The protein below binds the small molecule below.
Small molecule (SMILES): CNc1nc(Cl)nc2c1cnn2C

Binding-site contacts:
Ligand atom N4 contacts residue TYR109 of chain 1.B at 4.0 Å.
Ligand atom N3 contacts residue ILE280 of chain 1.B at 3.2 Å.
Ligand atom N4 contacts residue LEU263 of chain 1.B at 3.4 Å.
Ligand atom N4 contacts residue PHE316 of chain 1.B at 4.1 Å.
Ligand atom C6 contacts residue TYR109 of chain 1.B at 3.8 Å (hydrophobic).
Ligand atom C4 contacts residue GLN313 of chain 1.B at 4.1 Å.
Ligand atom C4 contacts residue GLN266 of chain 1.B at 4.4 Å.
Ligand atom CL contacts residue ILE280 of chain 1.B at 3.6 Å.
Ligand atom CL contacts residue GLN313 of chain 1.B at 3.3 Å.
Ligand atom C1 contacts residue PHE316 of chain 1.B at 3.5 Å (hydrophobic).
Ligand atom C6 contacts residue LEU263 of chain 1.B at 4.0 Å (hydrophobic).
Ligand atom N1 contacts residue PHE284 of chain 1.B at 4.0 Å.
Ligand atom N contacts residue PHE284 of chain 1.B at 4.1 Å.
Ligand atom C1 contacts residue ILE280 of chain 1.B at 4.5 Å (hydrophobic).
Ligand atom N1 contacts residue PHE316 of chain 1.B at 3.7 Å.
Ligand atom C5 contacts residue PHE316 of chain 1.B at 3.5 Å (hydrophobic).
Ligand atom C5 contacts residue ILE280 of chain 1.B at 3.8 Å (hydrophobic).
Ligand atom C5 contacts residue LEU263 of chain 1.B at 4.2 Å (hydrophobic).
Ligand atom C2 contacts residue MET301 of chain 1.B at 4.0 Å (hydrophobic).
Ligand atom CL contacts residue ILE276 of chain 1.B at 4.0 Å.
Ligand atom C contacts residue PHE316 of chain 1.B at 3.5 Å (hydrophobic).
Ligand atom N contacts residue PHE316 of chain 1.B at 3.5 Å.
Ligand atom N3 contacts residue GLN266 of chain 1.B at 4.5 Å.
Ligand atom CL contacts residue GLN266 of chain 1.B at 3.5 Å.
Ligand atom C4 contacts residue PHE316 of chain 1.B at 3.6 Å (hydrophobic).
Ligand atom C2 contacts residue PHE316 of chain 1.B at 3.8 Å (hydrophobic).
Ligand atom N4 contacts residue ILE280 of chain 1.B at 4.3 Å.
Ligand atom C3 contacts residue PHE316 of chain 1.B at 3.5 Å (hydrophobic).
Ligand atom N2 contacts residue ILE280 of chain 1.B at 4.0 Å.
Ligand atom C6 contacts residue HIS110 of chain 1.B at 4.4 Å.
Ligand atom N3 contacts residue PHE316 of chain 1.B at 3.8 Å.
Ligand atom C2 contacts residue PHE284 of chain 1.B at 3.9 Å (hydrophobic).
Ligand atom N2 contacts residue GLN313 of chain 1.B at 3.7 Å.
Ligand atom CL contacts residue PHE316 of chain 1.B at 4.3 Å.
Ligand atom N2 contacts residue PHE316 of chain 1.B at 3.7 Å.
Ligand atom C4 contacts residue ILE280 of chain 1.B at 3.4 Å (hydrophobic).
Ligand atom C2 contacts residue TYR281 of chain 1.B at 4.0 Å (hydrophobic).

Sequence of chain 1.B:
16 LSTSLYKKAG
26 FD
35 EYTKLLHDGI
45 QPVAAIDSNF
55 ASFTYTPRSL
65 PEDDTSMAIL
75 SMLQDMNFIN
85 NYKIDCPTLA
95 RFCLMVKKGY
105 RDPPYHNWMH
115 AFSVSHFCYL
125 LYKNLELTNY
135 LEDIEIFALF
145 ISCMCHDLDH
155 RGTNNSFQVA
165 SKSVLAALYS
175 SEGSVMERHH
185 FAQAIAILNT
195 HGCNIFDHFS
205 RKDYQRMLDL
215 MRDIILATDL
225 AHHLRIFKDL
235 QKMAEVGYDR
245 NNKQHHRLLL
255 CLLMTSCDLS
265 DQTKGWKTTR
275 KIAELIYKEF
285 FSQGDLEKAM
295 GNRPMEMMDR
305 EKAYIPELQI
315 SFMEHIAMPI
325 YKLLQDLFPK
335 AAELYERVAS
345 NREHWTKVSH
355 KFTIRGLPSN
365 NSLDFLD